The protein below binds the small molecule below.
Small molecule (SMILES): Nc1ncnc2c1ncn2[C@@H]1O[C@H](CO[P](=O)(O)O[P](=O)(O)NP(=O)(O)O)[C@@H](O)[C@H]1O

Binding-site contacts:
Ligand atom O2B contacts residue GLN172 of chain 1.A at 3.2 Å (h-bond).
Ligand atom N9 contacts residue GLN432 of chain 1.A at 3.2 Å (h-bond).
Ligand atom PB contacts residue MG1 of chain 1.K at 3.3 Å.
Ligand atom N3 contacts residue GLN432 of chain 1.A at 3.5 Å (h-bond).
Ligand atom O1B contacts residue THR176 of chain 1.A at 2.9 Å (h-bond).
Ligand atom O2A contacts residue SER177 of chain 1.A at 2.7 Å (h-bond).
Ligand atom C1' contacts residue GLN432 of chain 1.A at 3.7 Å.
Ligand atom N7 contacts residue SER177 of chain 1.A at 3.6 Å.
Ligand atom O3G contacts residue GLN172 of chain 1.A at 3.0 Å (h-bond).
Ligand atom O4' contacts residue PHE357 of chain 1.A at 3.2 Å.
Ligand atom O1B contacts residue MG1 of chain 1.K at 2.2 Å.
Ligand atom O3A contacts residue GLY174 of chain 1.A at 2.9 Å (h-bond).
Ligand atom O3A contacts residue LYS175 of chain 1.A at 3.2 Å (salt-bridge).
Ligand atom C2' contacts residue GLN432 of chain 1.A at 3.2 Å.
Ligand atom O1B contacts residue LYS175 of chain 1.A at 3.5 Å (salt-bridge).
Ligand atom O3G contacts residue ARG171 of chain 1.A at 3.4 Å.
Ligand atom N1 contacts residue GLN430 of chain 1.A at 3.6 Å.
Ligand atom O2B contacts residue THR173 of chain 1.A at 3.3 Å (h-bond).
Ligand atom C5' contacts residue GLN172 of chain 1.A at 3.4 Å.
Ligand atom O2' contacts residue GLN432 of chain 1.A at 2.7 Å (h-bond).
Ligand atom O2G contacts residue GLN172 of chain 1.A at 2.9 Å (h-bond).
Ligand atom O2B contacts residue LYS175 of chain 1.A at 3.1 Å (salt-bridge).
Ligand atom PG contacts residue MG1 of chain 1.K at 3.4 Å.
Ligand atom O1G contacts residue MG1 of chain 1.K at 2.2 Å.
Ligand atom O5' contacts residue SER177 of chain 1.A at 3.6 Å (h-bond).
Ligand atom O2A contacts residue THR176 of chain 1.A at 3.4 Å (h-bond).
Ligand atom O5' contacts residue GLY174 of chain 1.A at 3.6 Å.
Ligand atom N3 contacts residue TYR372 of chain 1.D at 3.6 Å.
Ligand atom N6 contacts residue GLN430 of chain 1.A at 3.1 Å (h-bond).
Ligand atom C2 contacts residue TYR372 of chain 1.D at 3.5 Å (hydrophobic).
Ligand atom PB contacts residue LYS175 of chain 1.A at 3.6 Å.
Ligand atom C5 contacts residue GLN432 of chain 1.A at 3.7 Å.
Ligand atom C4 contacts residue GLN432 of chain 1.A at 3.2 Å.
Ligand atom N6 contacts residue PRO363 of chain 1.A at 3.6 Å (h-bond).
Ligand atom N3B contacts residue GLN172 of chain 1.A at 3.4 Å (h-bond).
Ligand atom N3B contacts residue MG1 of chain 1.K at 3.3 Å.
Ligand atom C8 contacts residue SER177 of chain 1.A at 3.2 Å.
Ligand atom O2A contacts residue GLY174 of chain 1.A at 3.6 Å.
Ligand atom O2B contacts residue GLY174 of chain 1.A at 3.7 Å.
Ligand atom C2 contacts residue ARG362 of chain 1.A at 3.6 Å.

Sequence of chain 1.D:
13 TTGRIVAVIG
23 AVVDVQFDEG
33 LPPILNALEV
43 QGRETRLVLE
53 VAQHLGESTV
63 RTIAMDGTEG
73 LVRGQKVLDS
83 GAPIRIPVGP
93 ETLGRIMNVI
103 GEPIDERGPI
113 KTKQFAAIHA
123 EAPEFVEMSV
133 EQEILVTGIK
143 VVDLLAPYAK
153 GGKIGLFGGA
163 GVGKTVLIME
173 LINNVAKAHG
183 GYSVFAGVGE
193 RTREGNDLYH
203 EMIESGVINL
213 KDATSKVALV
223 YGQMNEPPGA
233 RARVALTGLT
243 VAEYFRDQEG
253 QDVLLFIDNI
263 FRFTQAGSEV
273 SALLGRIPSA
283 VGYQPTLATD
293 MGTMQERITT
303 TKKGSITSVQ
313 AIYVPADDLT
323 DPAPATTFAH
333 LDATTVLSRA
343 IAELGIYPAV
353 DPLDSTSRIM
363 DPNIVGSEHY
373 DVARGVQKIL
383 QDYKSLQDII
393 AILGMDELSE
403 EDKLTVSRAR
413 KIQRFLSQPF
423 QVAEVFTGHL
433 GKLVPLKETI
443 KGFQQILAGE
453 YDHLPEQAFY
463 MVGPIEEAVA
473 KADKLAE

Sequence of chain 1.A:
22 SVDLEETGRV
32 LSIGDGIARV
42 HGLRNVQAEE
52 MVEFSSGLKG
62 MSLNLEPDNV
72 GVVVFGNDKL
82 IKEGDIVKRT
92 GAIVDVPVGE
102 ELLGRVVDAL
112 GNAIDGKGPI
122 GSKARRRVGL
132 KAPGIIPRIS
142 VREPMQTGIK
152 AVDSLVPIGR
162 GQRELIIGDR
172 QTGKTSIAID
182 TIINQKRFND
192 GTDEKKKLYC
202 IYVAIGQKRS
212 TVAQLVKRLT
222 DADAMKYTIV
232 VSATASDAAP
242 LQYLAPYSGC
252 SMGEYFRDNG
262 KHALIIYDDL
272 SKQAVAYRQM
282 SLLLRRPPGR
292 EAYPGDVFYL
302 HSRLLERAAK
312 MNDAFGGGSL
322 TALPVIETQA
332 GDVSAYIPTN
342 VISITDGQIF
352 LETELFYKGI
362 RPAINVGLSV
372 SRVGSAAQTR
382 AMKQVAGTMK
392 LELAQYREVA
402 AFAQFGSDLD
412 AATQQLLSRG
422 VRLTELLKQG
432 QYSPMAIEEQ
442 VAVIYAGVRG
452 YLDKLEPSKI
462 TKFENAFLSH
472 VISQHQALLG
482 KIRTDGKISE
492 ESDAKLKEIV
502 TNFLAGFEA